Sequence of chain 1.Q:
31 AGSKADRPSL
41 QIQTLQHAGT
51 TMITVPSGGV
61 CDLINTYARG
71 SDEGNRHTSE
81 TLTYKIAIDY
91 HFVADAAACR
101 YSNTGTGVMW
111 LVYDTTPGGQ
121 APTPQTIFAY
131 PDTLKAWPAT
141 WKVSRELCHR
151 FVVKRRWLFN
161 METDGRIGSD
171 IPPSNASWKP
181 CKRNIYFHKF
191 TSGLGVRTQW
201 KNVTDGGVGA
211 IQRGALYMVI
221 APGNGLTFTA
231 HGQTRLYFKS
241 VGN

This protein binds this small molecule.
Small molecule (SMILES): Nc1ccn([C@H]2C[C@H](O[P](=O)(O)OC[C@H]3O[C@@H](n4cnc5c(=O)nc(N)[nH]c54)C[C@@H]3O[P](=O)(O)OC[C@H]3O[C@@H](n4cnc5c(N)ncnc54)C[C@@H]3O[P](=O)(O)OC[C@H]3O[C@@H](n4cnc5c(N)ncnc54)C[C@@H]3O[P](=O)(O)OC[C@H]3O[C@@H](n4ccc(N)nc4=O)C[C@@H]3O[P](=O)(O)OC[C@H]3O[C@@H](n4ccc(N)nc4=O)C[C@@H]3O[P](=O)(O)OC[C@H]3O[C@@H](n4ccc(N)nc4=O)C[C@@H]3O[P](=O)(O)OC[C@H]3O[C@@H](n4ccc(N)nc4=O)C[C@@H]3O[P](=O)(O)OC[C@H]3O[C@@H](n4cnc5c(N)ncnc54)C[C@@H]3O)[C@@H](COP(=O)=O)O2)c(=O)n1

Binding-site contacts:
Ligand atom OP1 contacts residue ARG235 of chain 1.O at 3.5 Å (salt-bridge).
Ligand atom OP2 contacts residue ARG235 of chain 1.O at 3.0 Å (salt-bridge).
Ligand atom N9 contacts residue PHE190 of chain 1.O at 4.0 Å.
Ligand atom C2' contacts residue ILE42 of chain 1.O at 3.9 Å (hydrophobic).
Ligand atom N7 contacts residue PHE190 of chain 1.O at 3.9 Å.
Ligand atom P contacts residue TYR237 of chain 1.O at 4.0 Å.
Ligand atom OP1 contacts residue ARG145 of chain 1.Q at 2.8 Å (salt-bridge).
Ligand atom OP1 contacts residue HIS149 of chain 1.Q at 2.5 Å (h-bond).
Ligand atom O3' contacts residue ARG145 of chain 1.Q at 4.1 Å.
Ligand atom N6 contacts residue PHE190 of chain 1.O at 3.6 Å.
Ligand atom N3 contacts residue TYR237 of chain 1.O at 3.9 Å.
Ligand atom C3' contacts residue ARG145 of chain 1.Q at 3.5 Å.
Ligand atom C3' contacts residue ILE42 of chain 1.O at 4.1 Å (hydrophobic).
Ligand atom OP1 contacts residue VAL153 of chain 1.Q at 4.0 Å.
Ligand atom C5' contacts residue ARG145 of chain 1.Q at 4.1 Å.
Ligand atom OP2 contacts residue LYS142 of chain 1.Q at 2.9 Å (salt-bridge).
Ligand atom C8 contacts residue PHE190 of chain 1.O at 4.0 Å (hydrophobic).
Ligand atom OP2 contacts residue ILE42 of chain 1.O at 3.5 Å.
Ligand atom O5' contacts residue LYS142 of chain 1.Q at 3.3 Å (salt-bridge).
Ligand atom P contacts residue LYS142 of chain 1.Q at 3.1 Å.
Ligand atom O2 contacts residue TYR237 of chain 1.O at 3.4 Å.
Ligand atom C2' contacts residue TYR237 of chain 1.O at 4.0 Å (hydrophobic).
Ligand atom P contacts residue HIS149 of chain 1.Q at 3.9 Å.
Ligand atom N1 contacts residue PHE190 of chain 1.O at 3.8 Å.
Ligand atom O3' contacts residue VAL153 of chain 1.Q at 4.1 Å.
Ligand atom C2 contacts residue TYR237 of chain 1.O at 3.9 Å (hydrophobic).
Ligand atom C4 contacts residue PHE190 of chain 1.O at 3.7 Å (hydrophobic).
Ligand atom N3 contacts residue PHE190 of chain 1.O at 4.1 Å.
Ligand atom P contacts residue ARG145 of chain 1.Q at 4.0 Å.
Ligand atom OP1 contacts residue LYS142 of chain 1.Q at 2.9 Å (salt-bridge).
Ligand atom C2 contacts residue LYS85 of chain 1.O at 4.1 Å.
Ligand atom C5' contacts residue ILE42 of chain 1.O at 3.8 Å (hydrophobic).
Ligand atom OP1 contacts residue ARG156 of chain 1.Q at 4.0 Å.
Ligand atom C6 contacts residue PHE190 of chain 1.O at 3.4 Å (hydrophobic).
Ligand atom O3' contacts residue TYR237 of chain 1.O at 3.8 Å.
Ligand atom C5 contacts residue PHE190 of chain 1.O at 3.5 Å (hydrophobic).
Ligand atom O5' contacts residue CYS148 of chain 1.Q at 3.8 Å.
Ligand atom P contacts residue ARG235 of chain 1.O at 3.8 Å.
Ligand atom OP2 contacts residue TYR237 of chain 1.O at 2.9 Å (h-bond).
Ligand atom N4 contacts residue LYS85 of chain 1.O at 3.0 Å (salt-bridge).

Sequence of chain 1.O:
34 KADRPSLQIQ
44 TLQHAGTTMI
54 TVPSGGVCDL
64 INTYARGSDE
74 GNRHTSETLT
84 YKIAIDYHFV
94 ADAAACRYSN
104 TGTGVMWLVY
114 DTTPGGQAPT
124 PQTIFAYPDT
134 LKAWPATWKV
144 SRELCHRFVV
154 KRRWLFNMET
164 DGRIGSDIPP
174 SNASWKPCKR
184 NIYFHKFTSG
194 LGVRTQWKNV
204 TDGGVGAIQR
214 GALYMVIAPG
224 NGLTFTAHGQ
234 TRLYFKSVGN